A small-molecule ligand and the protein it binds are described below.
Small molecule (SMILES): CC1=N[C@@H]2[C@@H](O)[C@H](O)[C@@H](CO)O[C@@H]2S1

Binding-site contacts:
Ligand atom O3 contacts residue GLU302 of chain 1.B at 3.8 Å.
Ligand atom C1 contacts residue GLU302 of chain 1.B at 3.9 Å.
Ligand atom S1 contacts residue TRP446 of chain 1.B at 3.8 Å.
Ligand atom C3 contacts residue GAL1 of chain 1.I at 2.4 Å.
Ligand atom C1 contacts residue TRP375 of chain 1.B at 3.8 Å (hydrophobic).
Ligand atom O6 contacts residue ASP448 of chain 1.B at 2.6 Å (salt-bridge).
Ligand atom C6 contacts residue TRP446 of chain 1.B at 3.6 Å (hydrophobic).
Ligand atom C8 contacts residue TRP354 of chain 1.B at 3.6 Å (hydrophobic).
Ligand atom C5 contacts residue TRP446 of chain 1.B at 3.8 Å (hydrophobic).
Ligand atom C2 contacts residue GLU302 of chain 1.B at 3.3 Å.
Ligand atom C7 contacts residue ASP301 of chain 1.B at 3.4 Å.
Ligand atom O4 contacts residue TRP446 of chain 1.B at 3.3 Å.
Ligand atom O5 contacts residue TYR400 of chain 1.B at 4.0 Å.
Ligand atom C8 contacts residue ASP301 of chain 1.B at 3.3 Å.
Ligand atom C7 contacts residue TRP375 of chain 1.B at 3.8 Å (hydrophobic).
Ligand atom O4 contacts residue ASP448 of chain 1.B at 2.8 Å (salt-bridge).
Ligand atom S1 contacts residue TRP375 of chain 1.B at 3.7 Å.
Ligand atom C2 contacts residue ASP301 of chain 1.B at 3.9 Å.
Ligand atom N2 contacts residue TRP375 of chain 1.B at 4.1 Å.
Ligand atom N2 contacts residue GAL1 of chain 1.I at 3.7 Å.
Ligand atom C4 contacts residue GAL1 of chain 1.I at 3.2 Å.
Ligand atom C8 contacts residue TRP446 of chain 1.B at 4.1 Å (hydrophobic).
Ligand atom O4 contacts residue GAL1 of chain 1.I at 2.8 Å (h-bond).
Ligand atom C4 contacts residue TRP446 of chain 1.B at 4.1 Å (hydrophobic).
Ligand atom C3 contacts residue TRP446 of chain 1.B at 4.1 Å (hydrophobic).
Ligand atom O5 contacts residue TYR408 of chain 1.B at 4.1 Å.
Ligand atom O3 contacts residue ASP301 of chain 1.B at 4.1 Å.
Ligand atom O6 contacts residue TYR408 of chain 1.B at 3.5 Å.
Ligand atom C2 contacts residue GAL1 of chain 1.I at 3.6 Å.
Ligand atom C6 contacts residue ASP448 of chain 1.B at 3.4 Å.
Ligand atom N2 contacts residue GLU302 of chain 1.B at 3.5 Å (salt-bridge).
Ligand atom O3 contacts residue GAL1 of chain 1.I at 1.4 Å.
Ligand atom C3 contacts residue GLU302 of chain 1.B at 4.2 Å.
Ligand atom C4 contacts residue ASP448 of chain 1.B at 3.5 Å.
Ligand atom S1 contacts residue TYR400 of chain 1.B at 3.1 Å (h-bond).
Ligand atom C6 contacts residue TYR408 of chain 1.B at 3.4 Å (hydrophobic).
Ligand atom C8 contacts residue TRP375 of chain 1.B at 3.6 Å (hydrophobic).
Ligand atom C7 contacts residue TRP446 of chain 1.B at 4.1 Å (hydrophobic).
Ligand atom N2 contacts residue ASP301 of chain 1.B at 2.7 Å (salt-bridge).
Ligand atom O3 contacts residue HIS244 of chain 1.B at 4.0 Å.

Sequence of chain 1.B:
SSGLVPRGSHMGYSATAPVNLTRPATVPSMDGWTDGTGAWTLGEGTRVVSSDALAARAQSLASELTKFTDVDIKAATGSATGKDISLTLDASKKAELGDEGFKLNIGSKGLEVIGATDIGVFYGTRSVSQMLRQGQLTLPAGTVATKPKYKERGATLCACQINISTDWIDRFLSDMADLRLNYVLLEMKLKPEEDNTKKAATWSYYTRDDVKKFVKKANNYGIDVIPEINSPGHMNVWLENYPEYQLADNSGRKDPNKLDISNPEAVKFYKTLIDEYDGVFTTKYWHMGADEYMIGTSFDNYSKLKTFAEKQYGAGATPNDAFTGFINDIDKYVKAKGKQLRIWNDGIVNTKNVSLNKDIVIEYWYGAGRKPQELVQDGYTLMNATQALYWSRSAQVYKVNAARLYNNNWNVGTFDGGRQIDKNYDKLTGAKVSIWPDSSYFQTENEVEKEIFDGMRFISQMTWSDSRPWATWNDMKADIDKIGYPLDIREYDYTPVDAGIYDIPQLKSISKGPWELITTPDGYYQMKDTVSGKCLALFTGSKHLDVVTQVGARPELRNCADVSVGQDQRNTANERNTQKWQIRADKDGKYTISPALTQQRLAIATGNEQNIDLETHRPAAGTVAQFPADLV